Binding-site contacts:
Ligand atom C contacts residue SER105 of chain 1.C at 3.4 Å.
Ligand atom C contacts residue GLY106 of chain 1.C at 3.9 Å.
Ligand atom CA contacts residue ARG242 of chain 1.C at 3.7 Å.
Ligand atom C contacts residue TRP107 of chain 1.C at 3.8 Å (hydrophobic).
Ligand atom CB contacts residue TRP297 of chain 1.C at 3.6 Å (hydrophobic).
Ligand atom O contacts residue TRP107 of chain 1.C at 2.8 Å (h-bond).
Ligand atom O contacts residue MG1 of chain 1.S at 2.1 Å.
Ligand atom OXT contacts residue THR361 of chain 1.C at 3.5 Å.
Ligand atom OXT contacts residue EJA205 of chain 1.C at 3.9 Å.
Ligand atom O3 contacts residue MG1 of chain 1.S at 2.1 Å.
Ligand atom OXT contacts residue TRP107 of chain 1.C at 3.7 Å.
Ligand atom O3 contacts residue TYR103 of chain 1.C at 3.6 Å (h-bond).
Ligand atom C contacts residue MG1 of chain 1.S at 2.8 Å.
Ligand atom CA contacts residue EJA205 of chain 1.C at 3.1 Å.
Ligand atom O contacts residue SER105 of chain 1.C at 3.4 Å (h-bond).
Ligand atom CA contacts residue ASP167 of chain 1.C at 3.6 Å.
Ligand atom C contacts residue EJA205 of chain 1.C at 3.5 Å.
Ligand atom O3 contacts residue HIS194 of chain 1.C at 3.6 Å.
Ligand atom O contacts residue ASP167 of chain 1.C at 2.6 Å (salt-bridge).
Ligand atom OXT contacts residue LEU362 of chain 1.C at 3.8 Å.
Ligand atom O3 contacts residue ASP167 of chain 1.C at 3.0 Å (salt-bridge).
Ligand atom O3 contacts residue ARG242 of chain 1.C at 3.0 Å (salt-bridge).
Ligand atom C contacts residue TYR103 of chain 1.C at 3.4 Å (hydrophobic).
Ligand atom O contacts residue EJA205 of chain 1.C at 4.0 Å.
Ligand atom O contacts residue ASP122 of chain 1.C at 4.0 Å.
Ligand atom OXT contacts residue SER105 of chain 1.C at 2.6 Å (h-bond).
Ligand atom C contacts residue ASP167 of chain 1.C at 3.4 Å.
Ligand atom O3 contacts residue EJA205 of chain 1.C at 3.6 Å (h-bond).
Ligand atom CB contacts residue TYR103 of chain 1.C at 3.3 Å (hydrophobic).
Ligand atom O3 contacts residue TRP297 of chain 1.C at 4.0 Å.
Ligand atom CA contacts residue MG1 of chain 1.S at 2.8 Å.
Ligand atom O contacts residue TYR103 of chain 1.C at 4.2 Å.
Ligand atom CB contacts residue THR361 of chain 1.C at 3.4 Å.
Ligand atom CB contacts residue ASN327 of chain 1.C at 4.0 Å.
Ligand atom CB contacts residue ARG242 of chain 1.C at 3.8 Å.
Ligand atom OXT contacts residue MG1 of chain 1.S at 4.1 Å.
Ligand atom OXT contacts residue TYR103 of chain 1.C at 3.5 Å (h-bond).
Ligand atom O contacts residue GLY106 of chain 1.C at 3.0 Å (h-bond).
Ligand atom CB contacts residue EJA205 of chain 1.C at 3.2 Å.
Ligand atom CA contacts residue TYR103 of chain 1.C at 3.1 Å (hydrophobic).

A small-molecule ligand and the protein it binds are described below.
Small molecule (SMILES): CC(=O)C(=O)O

Sequence of chain 1.C:
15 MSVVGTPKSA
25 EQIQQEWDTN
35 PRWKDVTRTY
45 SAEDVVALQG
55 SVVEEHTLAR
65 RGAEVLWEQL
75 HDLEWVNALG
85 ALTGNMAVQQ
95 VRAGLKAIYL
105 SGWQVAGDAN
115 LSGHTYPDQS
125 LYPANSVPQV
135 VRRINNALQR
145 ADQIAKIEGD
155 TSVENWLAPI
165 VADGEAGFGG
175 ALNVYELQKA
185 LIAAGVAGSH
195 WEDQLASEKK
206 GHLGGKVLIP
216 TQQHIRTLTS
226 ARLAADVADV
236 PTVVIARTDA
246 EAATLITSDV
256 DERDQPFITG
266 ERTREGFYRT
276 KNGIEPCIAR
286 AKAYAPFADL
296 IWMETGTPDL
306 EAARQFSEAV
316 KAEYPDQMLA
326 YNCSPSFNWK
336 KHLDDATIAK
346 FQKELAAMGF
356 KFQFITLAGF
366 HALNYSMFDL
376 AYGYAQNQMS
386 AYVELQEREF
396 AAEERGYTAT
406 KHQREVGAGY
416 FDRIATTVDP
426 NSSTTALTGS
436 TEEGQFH